Sequence of chain 1.NA:
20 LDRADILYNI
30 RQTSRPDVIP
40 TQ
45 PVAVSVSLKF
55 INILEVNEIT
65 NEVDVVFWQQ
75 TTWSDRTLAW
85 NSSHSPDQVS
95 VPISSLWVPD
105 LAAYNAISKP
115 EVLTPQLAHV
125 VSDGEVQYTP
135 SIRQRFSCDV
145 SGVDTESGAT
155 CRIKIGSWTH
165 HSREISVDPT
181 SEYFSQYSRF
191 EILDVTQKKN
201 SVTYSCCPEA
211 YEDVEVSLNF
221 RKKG

A protein and the small-molecule ligand that binds it are described below.
Small molecule (SMILES): Brc1ccc(N2CCCNCC2)cn1

Binding-site contacts:
Ligand atom C6 contacts residue TRP162 of chain 1.MA at 3.4 Å (hydrophobic).
Ligand atom N3 contacts residue TYR108 of chain 1.MA at 3.2 Å (h-bond).
Ligand atom C10 contacts residue TYR204 of chain 1.MA at 4.3 Å (hydrophobic).
Ligand atom N1 contacts residue THR133 of chain 1.NA at 3.3 Å.
Ligand atom N2 contacts residue TRP162 of chain 1.MA at 3.5 Å (h-bond).
Ligand atom C5 contacts residue THR163 of chain 1.MA at 4.2 Å.
Ligand atom N1 contacts residue TRP162 of chain 1.MA at 4.0 Å.
Ligand atom N3 contacts residue SER161 of chain 1.MA at 4.1 Å.
Ligand atom C3 contacts residue HIS123 of chain 1.NA at 4.2 Å.
Ligand atom N3 contacts residue TRP162 of chain 1.MA at 2.7 Å (h-bond).
Ligand atom C8 contacts residue TYR108 of chain 1.MA at 3.0 Å (hydrophobic).
Ligand atom BR1 contacts residue ALA122 of chain 1.NA at 4.1 Å.
Ligand atom C7 contacts residue TRP72 of chain 1.NA at 3.7 Å (hydrophobic).
Ligand atom C9 contacts residue TRP162 of chain 1.MA at 4.1 Å (hydrophobic).
Ligand atom C1 contacts residue THR133 of chain 1.NA at 3.4 Å.
Ligand atom N1 contacts residue THR163 of chain 1.MA at 4.2 Å.
Ligand atom C2 contacts residue TRP162 of chain 1.MA at 3.4 Å (hydrophobic).
Ligand atom C5 contacts residue THR133 of chain 1.NA at 3.9 Å.
Ligand atom C3 contacts residue CYS207 of chain 1.MA at 3.9 Å (hydrophobic).
Ligand atom C7 contacts residue TYR108 of chain 1.MA at 3.8 Å (hydrophobic).
Ligand atom C10 contacts residue CYS206 of chain 1.MA at 3.7 Å (hydrophobic).
Ligand atom C3 contacts residue CYS206 of chain 1.MA at 3.9 Å (hydrophobic).
Ligand atom C9 contacts residue TYR204 of chain 1.MA at 3.5 Å (hydrophobic).
Ligand atom BR1 contacts residue LEU121 of chain 1.NA at 4.1 Å.
Ligand atom C1 contacts residue TRP162 of chain 1.MA at 3.5 Å (hydrophobic).
Ligand atom BR1 contacts residue THR133 of chain 1.NA at 3.9 Å.
Ligand atom C7 contacts residue TRP162 of chain 1.MA at 3.4 Å (hydrophobic).
Ligand atom C4 contacts residue GLN131 of chain 1.NA at 4.0 Å.
Ligand atom BR1 contacts residue GLN131 of chain 1.NA at 3.0 Å.
Ligand atom C3 contacts residue TRP162 of chain 1.MA at 3.9 Å (hydrophobic).
Ligand atom C6 contacts residue TRP72 of chain 1.NA at 3.8 Å (hydrophobic).
Ligand atom C8 contacts residue TYR204 of chain 1.MA at 3.8 Å (hydrophobic).
Ligand atom C10 contacts residue TRP72 of chain 1.NA at 4.3 Å (hydrophobic).
Ligand atom C9 contacts residue TYR211 of chain 1.MA at 3.8 Å (hydrophobic).
Ligand atom BR1 contacts residue TYR132 of chain 1.NA at 3.9 Å.
Ligand atom C8 contacts residue TYR211 of chain 1.MA at 4.0 Å (hydrophobic).
Ligand atom C4 contacts residue HIS123 of chain 1.NA at 3.5 Å.
Ligand atom C3 contacts residue TYR211 of chain 1.MA at 4.1 Å (hydrophobic).
Ligand atom C8 contacts residue TRP162 of chain 1.MA at 3.5 Å (hydrophobic).
Ligand atom BR1 contacts residue HIS123 of chain 1.NA at 3.6 Å.

Sequence of chain 1.MA:
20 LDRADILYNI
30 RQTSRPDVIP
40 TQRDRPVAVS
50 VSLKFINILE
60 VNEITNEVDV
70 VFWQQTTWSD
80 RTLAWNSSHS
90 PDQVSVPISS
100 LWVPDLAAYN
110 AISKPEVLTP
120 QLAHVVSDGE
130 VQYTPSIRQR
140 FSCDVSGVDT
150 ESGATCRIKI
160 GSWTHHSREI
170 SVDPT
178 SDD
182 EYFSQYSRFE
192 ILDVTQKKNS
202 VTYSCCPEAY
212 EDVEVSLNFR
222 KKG